The protein below binds the small molecule below.
Small molecule (SMILES): C=C1/C(=C\C=C2/CCC[C@]3(C)C(=C=CCCCC(C)(C)O)CC[C@@H]23)C[C@@H](O)C[C@@H]1O

Sequence of chain 1.A:
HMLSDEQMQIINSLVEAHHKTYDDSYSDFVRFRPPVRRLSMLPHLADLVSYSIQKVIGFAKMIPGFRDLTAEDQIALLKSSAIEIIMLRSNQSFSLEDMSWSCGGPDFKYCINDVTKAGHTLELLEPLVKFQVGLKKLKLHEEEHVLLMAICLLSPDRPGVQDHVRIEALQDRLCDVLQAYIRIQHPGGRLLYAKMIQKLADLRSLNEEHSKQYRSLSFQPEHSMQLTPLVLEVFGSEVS

Binding-site contacts:
Ligand atom C1 contacts residue SER114 of chain 1.A at 3.8 Å.
Ligand atom O3 contacts residue TYR276 of chain 1.A at 3.5 Å.
Ligand atom C19 contacts residue SER114 of chain 1.A at 3.1 Å.
Ligand atom C23 contacts residue VAL177 of chain 1.A at 3.7 Å (hydrophobic).
Ligand atom O2 contacts residue SER152 of chain 1.A at 3.3 Å.
Ligand atom C16 contacts residue MET149 of chain 1.A at 3.9 Å (hydrophobic).
Ligand atom O3 contacts residue HIS272 of chain 1.A at 3.0 Å (h-bond).
Ligand atom C4 contacts residue CYS165 of chain 1.A at 3.6 Å (hydrophobic).
Ligand atom C3 contacts residue SER155 of chain 1.A at 3.6 Å.
Ligand atom C5 contacts residue SER152 of chain 1.A at 3.7 Å.
Ligand atom C18 contacts residue VAL111 of chain 1.A at 3.8 Å (hydrophobic).
Ligand atom C6 contacts residue TRP163 of chain 1.A at 3.9 Å (hydrophobic).
Ligand atom C10 contacts residue SER114 of chain 1.A at 3.8 Å.
Ligand atom C19 contacts residue ILE148 of chain 1.A at 3.5 Å (hydrophobic).
Ligand atom C25 contacts residue HIS182 of chain 1.A at 3.5 Å.
Ligand atom C2 contacts residue ACT1 of chain 1.D at 3.9 Å.
Ligand atom C27 contacts residue HIS272 of chain 1.A at 3.8 Å.
Ligand atom C1 contacts residue ARG151 of chain 1.A at 3.8 Å.
Ligand atom C2 contacts residue TYR24 of chain 1.A at 3.9 Å (hydrophobic).
Ligand atom C26 contacts residue ALA180 of chain 1.A at 3.9 Å (hydrophobic).
Ligand atom C12 contacts residue VAL177 of chain 1.A at 3.8 Å (hydrophobic).
Ligand atom C25 contacts residue HIS272 of chain 1.A at 3.4 Å.
Ligand atom O3 contacts residue HIS182 of chain 1.A at 3.3 Å (h-bond).
Ligand atom C6 contacts residue SER152 of chain 1.A at 3.6 Å.
Ligand atom C23 contacts residue HIS182 of chain 1.A at 3.4 Å.
Ligand atom O2 contacts residue TYR24 of chain 1.A at 3.1 Å (h-bond).
Ligand atom O1 contacts residue ARG151 of chain 1.A at 2.8 Å (salt-bridge).
Ligand atom C24 contacts residue VAL111 of chain 1.A at 3.7 Å (hydrophobic).
Ligand atom C22 contacts residue HIS182 of chain 1.A at 3.8 Å.
Ligand atom C27 contacts residue HIS182 of chain 1.A at 3.6 Å.
Ligand atom C3 contacts residue TYR24 of chain 1.A at 3.6 Å (hydrophobic).
Ligand atom C10 contacts residue SER152 of chain 1.A at 3.9 Å.
Ligand atom C7 contacts residue SER152 of chain 1.A at 3.5 Å.
Ligand atom O1 contacts residue SER114 of chain 1.A at 2.8 Å (h-bond).
Ligand atom C8 contacts residue TRP163 of chain 1.A at 3.9 Å (hydrophobic).
Ligand atom C26 contacts residue LEU279 of chain 1.A at 3.9 Å (hydrophobic).
Ligand atom C9 contacts residue TRP163 of chain 1.A at 3.3 Å (hydrophobic).
Ligand atom C4 contacts residue SER155 of chain 1.A at 3.7 Å.
Ligand atom C26 contacts residue HIS182 of chain 1.A at 3.3 Å.
Ligand atom O2 contacts residue SER155 of chain 1.A at 2.8 Å (h-bond).